Sequence of chain 1.A:
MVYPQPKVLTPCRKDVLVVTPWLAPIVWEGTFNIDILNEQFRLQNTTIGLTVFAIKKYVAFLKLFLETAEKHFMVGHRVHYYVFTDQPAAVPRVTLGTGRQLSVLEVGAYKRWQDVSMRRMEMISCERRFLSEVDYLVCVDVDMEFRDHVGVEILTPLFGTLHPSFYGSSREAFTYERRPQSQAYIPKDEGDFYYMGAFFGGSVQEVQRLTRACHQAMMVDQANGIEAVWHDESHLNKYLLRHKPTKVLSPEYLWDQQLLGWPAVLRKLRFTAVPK

A protein and the small-molecule ligand that binds it are described below.
Small molecule (SMILES): OC[C@H]1O[C@@H](O)[C@H](O)[C@@H](O)[C@H]1O

Binding-site contacts:
Ligand atom O3 contacts residue UDP1 of chain 1.B at 3.3 Å (h-bond).
Ligand atom C4 contacts residue GLU241 of chain 1.A at 3.6 Å.
Ligand atom C6 contacts residue TYR202 of chain 1.A at 4.2 Å (hydrophobic).
Ligand atom C2 contacts residue HIS171 of chain 1.A at 3.8 Å.
Ligand atom O5 contacts residue PHE174 of chain 1.A at 3.9 Å.
Ligand atom O6 contacts residue GLU241 of chain 1.A at 3.0 Å (salt-bridge).
Ligand atom O6 contacts residue TYR202 of chain 1.A at 3.0 Å (h-bond).
Ligand atom C6 contacts residue TRP238 of chain 1.A at 3.5 Å (hydrophobic).
Ligand atom C5 contacts residue TRP238 of chain 1.A at 3.8 Å (hydrophobic).
Ligand atom O3 contacts residue MET204 of chain 1.A at 4.2 Å.
Ligand atom O1 contacts residue HIS171 of chain 1.A at 3.7 Å.
Ligand atom O4 contacts residue MET204 of chain 1.A at 4.3 Å.
Ligand atom O4 contacts residue HIS171 of chain 1.A at 2.6 Å (h-bond).
Ligand atom C5 contacts residue GLU241 of chain 1.A at 4.4 Å.
Ligand atom C3 contacts residue HIS171 of chain 1.A at 4.3 Å.
Ligand atom O6 contacts residue HIS171 of chain 1.A at 4.4 Å.
Ligand atom C4 contacts residue TRP238 of chain 1.A at 3.8 Å (hydrophobic).
Ligand atom O5 contacts residue HIS171 of chain 1.A at 3.1 Å (h-bond).
Ligand atom O6 contacts residue TRP238 of chain 1.A at 3.1 Å (h-bond).
Ligand atom O3 contacts residue TRP238 of chain 1.A at 4.3 Å.
Ligand atom O1 contacts residue SER173 of chain 1.A at 3.8 Å.
Ligand atom C3 contacts residue TRP238 of chain 1.A at 3.9 Å (hydrophobic).
Ligand atom C5 contacts residue HIS171 of chain 1.A at 3.8 Å.
Ligand atom O4 contacts residue GLU241 of chain 1.A at 2.8 Å (salt-bridge).
Ligand atom C4 contacts residue HIS171 of chain 1.A at 3.7 Å.
Ligand atom C5 contacts residue PHE174 of chain 1.A at 4.5 Å (hydrophobic).
Ligand atom C6 contacts residue GLU241 of chain 1.A at 4.2 Å.
Ligand atom O6 contacts residue THR183 of chain 1.A at 3.0 Å (h-bond).
Ligand atom C6 contacts residue PHE174 of chain 1.A at 3.7 Å (hydrophobic).
Ligand atom C1 contacts residue HIS171 of chain 1.A at 3.9 Å.
Ligand atom C6 contacts residue THR183 of chain 1.A at 3.2 Å.
Ligand atom C6 contacts residue HIS171 of chain 1.A at 4.1 Å.